Sequence of chain 9.A:
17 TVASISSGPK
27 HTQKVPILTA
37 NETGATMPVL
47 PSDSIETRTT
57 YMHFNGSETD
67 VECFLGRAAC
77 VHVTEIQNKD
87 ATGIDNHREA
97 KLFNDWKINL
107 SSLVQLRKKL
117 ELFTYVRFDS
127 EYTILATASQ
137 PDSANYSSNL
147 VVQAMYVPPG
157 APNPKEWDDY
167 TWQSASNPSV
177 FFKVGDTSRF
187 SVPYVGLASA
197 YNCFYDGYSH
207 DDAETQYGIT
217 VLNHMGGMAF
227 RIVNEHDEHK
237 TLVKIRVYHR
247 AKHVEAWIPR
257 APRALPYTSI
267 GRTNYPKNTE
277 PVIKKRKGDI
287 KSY

Sequence of chain 9.C:
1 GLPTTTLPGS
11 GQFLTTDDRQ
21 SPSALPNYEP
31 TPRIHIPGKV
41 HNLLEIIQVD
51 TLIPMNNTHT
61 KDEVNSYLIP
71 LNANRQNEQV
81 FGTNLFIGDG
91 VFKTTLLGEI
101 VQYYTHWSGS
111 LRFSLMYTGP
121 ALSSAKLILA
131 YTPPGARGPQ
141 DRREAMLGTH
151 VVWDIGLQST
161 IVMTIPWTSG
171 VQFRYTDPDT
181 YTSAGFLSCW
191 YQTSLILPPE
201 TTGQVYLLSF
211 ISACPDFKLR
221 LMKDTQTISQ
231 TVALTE

A small-molecule ligand and the protein it binds are described below.
Small molecule (SMILES): Cc1cc(CCCCCCCOc2ccc(C3=N[C@@H](C)CO3)cc2)on1

Binding-site contacts:
Ligand atom C4 contacts residue PHE186 of chain 9.A at 3.6 Å (hydrophobic).
Ligand atom C5 contacts residue PHE186 of chain 9.A at 3.5 Å (hydrophobic).
Ligand atom C2C contacts residue VAL188 of chain 9.A at 3.2 Å (hydrophobic).
Ligand atom C6C contacts residue MET221 of chain 9.A at 3.7 Å (hydrophobic).
Ligand atom C6B contacts residue LEU106 of chain 9.A at 3.9 Å (hydrophobic).
Ligand atom C4C contacts residue TYR152 of chain 9.A at 3.8 Å (hydrophobic).
Ligand atom CM1 contacts residue SER107 of chain 9.A at 3.9 Å.
Ligand atom N2 contacts residue PHE186 of chain 9.A at 3.7 Å.
Ligand atom O1 contacts residue TYR152 of chain 9.A at 3.9 Å.
Ligand atom C4A contacts residue ASN219 of chain 9.A at 3.5 Å.
Ligand atom C7C contacts residue TYR128 of chain 9.A at 3.6 Å (hydrophobic).
Ligand atom N3A contacts residue ASN219 of chain 9.A at 3.0 Å (h-bond).
Ligand atom O1 contacts residue ALA24 of chain 9.C at 3.6 Å.
Ligand atom C7C contacts residue TYR197 of chain 9.A at 3.8 Å (hydrophobic).
Ligand atom C6B contacts residue TYR197 of chain 9.A at 3.6 Å (hydrophobic).
Ligand atom C3C contacts residue TYR128 of chain 9.A at 3.9 Å (hydrophobic).
Ligand atom O1B contacts residue TYR128 of chain 9.A at 3.9 Å.
Ligand atom C5C contacts residue TYR128 of chain 9.A at 3.5 Å (hydrophobic).
Ligand atom C4B contacts residue LEU106 of chain 9.A at 3.7 Å (hydrophobic).
Ligand atom C31 contacts residue PRO174 of chain 9.A at 3.4 Å (hydrophobic).
Ligand atom C31 contacts residue SER175 of chain 9.A at 3.6 Å.
Ligand atom C31 contacts residue ALA150 of chain 9.A at 3.5 Å (hydrophobic).
Ligand atom C3 contacts residue PRO174 of chain 9.A at 3.8 Å (hydrophobic).
Ligand atom C4 contacts residue MET224 of chain 9.A at 3.8 Å (hydrophobic).
Ligand atom C6C contacts residue VAL191 of chain 9.A at 3.2 Å (hydrophobic).
Ligand atom O1 contacts residue PHE186 of chain 9.A at 3.5 Å.
Ligand atom C31 contacts residue VAL176 of chain 9.A at 3.3 Å (hydrophobic).
Ligand atom C2B contacts residue MET221 of chain 9.A at 3.5 Å (hydrophobic).
Ligand atom C1B contacts residue MET221 of chain 9.A at 3.8 Å (hydrophobic).
Ligand atom O1B contacts residue MET221 of chain 9.A at 3.4 Å.
Ligand atom C3 contacts residue PHE186 of chain 9.A at 3.8 Å (hydrophobic).
Ligand atom C5 contacts residue TYR152 of chain 9.A at 3.8 Å (hydrophobic).
Ligand atom C3B contacts residue MET221 of chain 9.A at 3.8 Å (hydrophobic).
Ligand atom C5C contacts residue ILE104 of chain 9.A at 3.8 Å (hydrophobic).
Ligand atom C4 contacts residue TYR152 of chain 9.A at 3.9 Å (hydrophobic).
Ligand atom C3C contacts residue VAL188 of chain 9.A at 3.3 Å (hydrophobic).
Ligand atom C5B contacts residue LEU106 of chain 9.A at 3.5 Å (hydrophobic).
Ligand atom C5B contacts residue TYR197 of chain 9.A at 3.7 Å (hydrophobic).
Ligand atom N2 contacts residue ALA24 of chain 9.C at 3.4 Å.
Ligand atom O1 contacts residue VAL188 of chain 9.A at 3.8 Å.